Binding-site contacts:
Ligand atom C37 contacts residue ALA23 of chain 1.L at 4.0 Å (hydrophobic).
Ligand atom C43 contacts residue THR26 of chain 1.L at 3.3 Å.
Ligand atom C2 contacts residue TRP19 of chain 1.L at 3.8 Å (hydrophobic).
Ligand atom C40 contacts residue THR26 of chain 1.L at 3.5 Å.
Ligand atom C4 contacts residue TRP19 of chain 1.L at 3.6 Å (hydrophobic).
Ligand atom C25 contacts residue LEU22 of chain 1.L at 4.1 Å (hydrophobic).
Ligand atom C57 contacts residue GLU14 of chain 1.M at 4.4 Å.
Ligand atom C34 contacts residue ALA23 of chain 1.L at 4.2 Å (hydrophobic).
Ligand atom C43 contacts residue ALA23 of chain 1.L at 4.5 Å (hydrophobic).
Ligand atom C37 contacts residue THR26 of chain 1.L at 3.6 Å.
Ligand atom O16 contacts residue TRP19 of chain 1.L at 4.2 Å.
Ligand atom O5 contacts residue TRP19 of chain 1.L at 3.7 Å.
Ligand atom C19 contacts residue TRP19 of chain 1.L at 3.9 Å (hydrophobic).
Ligand atom C18 contacts residue TRP19 of chain 1.L at 3.7 Å (hydrophobic).
Ligand atom C6 contacts residue TRP19 of chain 1.L at 3.7 Å (hydrophobic).
Ligand atom C43 contacts residue LEU27 of chain 1.L at 4.0 Å (hydrophobic).
Ligand atom C40 contacts residue ALA23 of chain 1.L at 3.6 Å (hydrophobic).
Ligand atom C28 contacts residue ALA23 of chain 1.L at 4.4 Å (hydrophobic).
Ligand atom C31 contacts residue ALA23 of chain 1.L at 3.8 Å (hydrophobic).
Ligand atom C28 contacts residue TRP19 of chain 1.L at 4.3 Å (hydrophobic).
Ligand atom O7 contacts residue TRP19 of chain 1.L at 4.3 Å.
Ligand atom C34 contacts residue VAL21 of chain 1.M at 4.5 Å (hydrophobic).
Ligand atom C37 contacts residue VAL21 of chain 1.M at 4.0 Å (hydrophobic).
Ligand atom O5 contacts residue ILE17 of chain 1.M at 4.0 Å.
Ligand atom C57 contacts residue ILE17 of chain 1.M at 4.1 Å (hydrophobic).
Ligand atom C25 contacts residue TRP19 of chain 1.L at 4.3 Å (hydrophobic).
Ligand atom C19 contacts residue ILE17 of chain 1.M at 3.8 Å (hydrophobic).
Ligand atom O49 contacts residue TRP19 of chain 1.L at 4.1 Å.
Ligand atom C31 contacts residue VAL21 of chain 1.M at 4.1 Å (hydrophobic).
Ligand atom C57 contacts residue TRP19 of chain 1.L at 4.2 Å (hydrophobic).
Ligand atom C1 contacts residue TRP19 of chain 1.L at 4.3 Å (hydrophobic).
Ligand atom C3 contacts residue TRP19 of chain 1.L at 4.2 Å (hydrophobic).

Sequence of chain 1.M:
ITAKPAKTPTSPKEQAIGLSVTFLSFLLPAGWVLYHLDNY

Sequence of chain 1.L:
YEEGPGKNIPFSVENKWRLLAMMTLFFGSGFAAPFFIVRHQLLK

The protein below binds the small molecule below.
Small molecule (SMILES): CCCCCCCCCCO[C@@H]1O[C@H](CO)[C@@H](O[C@H]2O[C@H](CO)[C@@H](O)[C@H](O)[C@H]2O)[C@H](O)[C@H]1O